Binding-site contacts:
Ligand atom C5 contacts residue GLN957 of chain 1.C at 4.3 Å.
Ligand atom C4 contacts residue ASN748 of chain 1.C at 4.2 Å.
Ligand atom O7 contacts residue ASN748 of chain 1.C at 3.0 Å (h-bond).
Ligand atom C7 contacts residue ASN748 of chain 1.C at 3.1 Å.
Ligand atom C3 contacts residue ASN748 of chain 1.C at 3.7 Å.
Ligand atom C8 contacts residue ASN748 of chain 1.C at 4.2 Å.
Ligand atom C2 contacts residue ASN748 of chain 1.C at 2.4 Å.
Ligand atom O6 contacts residue GLN957 of chain 1.C at 3.9 Å.
Ligand atom O5 contacts residue ASN748 of chain 1.C at 2.4 Å (h-bond).
Ligand atom C5 contacts residue ASN748 of chain 1.C at 3.6 Å.
Ligand atom C1 contacts residue ASN748 of chain 1.C at 1.4 Å.
Ligand atom N2 contacts residue ASN748 of chain 1.C at 2.8 Å (h-bond).
Ligand atom C6 contacts residue GLN957 of chain 1.C at 3.3 Å.

Sequence of chain 1.C:
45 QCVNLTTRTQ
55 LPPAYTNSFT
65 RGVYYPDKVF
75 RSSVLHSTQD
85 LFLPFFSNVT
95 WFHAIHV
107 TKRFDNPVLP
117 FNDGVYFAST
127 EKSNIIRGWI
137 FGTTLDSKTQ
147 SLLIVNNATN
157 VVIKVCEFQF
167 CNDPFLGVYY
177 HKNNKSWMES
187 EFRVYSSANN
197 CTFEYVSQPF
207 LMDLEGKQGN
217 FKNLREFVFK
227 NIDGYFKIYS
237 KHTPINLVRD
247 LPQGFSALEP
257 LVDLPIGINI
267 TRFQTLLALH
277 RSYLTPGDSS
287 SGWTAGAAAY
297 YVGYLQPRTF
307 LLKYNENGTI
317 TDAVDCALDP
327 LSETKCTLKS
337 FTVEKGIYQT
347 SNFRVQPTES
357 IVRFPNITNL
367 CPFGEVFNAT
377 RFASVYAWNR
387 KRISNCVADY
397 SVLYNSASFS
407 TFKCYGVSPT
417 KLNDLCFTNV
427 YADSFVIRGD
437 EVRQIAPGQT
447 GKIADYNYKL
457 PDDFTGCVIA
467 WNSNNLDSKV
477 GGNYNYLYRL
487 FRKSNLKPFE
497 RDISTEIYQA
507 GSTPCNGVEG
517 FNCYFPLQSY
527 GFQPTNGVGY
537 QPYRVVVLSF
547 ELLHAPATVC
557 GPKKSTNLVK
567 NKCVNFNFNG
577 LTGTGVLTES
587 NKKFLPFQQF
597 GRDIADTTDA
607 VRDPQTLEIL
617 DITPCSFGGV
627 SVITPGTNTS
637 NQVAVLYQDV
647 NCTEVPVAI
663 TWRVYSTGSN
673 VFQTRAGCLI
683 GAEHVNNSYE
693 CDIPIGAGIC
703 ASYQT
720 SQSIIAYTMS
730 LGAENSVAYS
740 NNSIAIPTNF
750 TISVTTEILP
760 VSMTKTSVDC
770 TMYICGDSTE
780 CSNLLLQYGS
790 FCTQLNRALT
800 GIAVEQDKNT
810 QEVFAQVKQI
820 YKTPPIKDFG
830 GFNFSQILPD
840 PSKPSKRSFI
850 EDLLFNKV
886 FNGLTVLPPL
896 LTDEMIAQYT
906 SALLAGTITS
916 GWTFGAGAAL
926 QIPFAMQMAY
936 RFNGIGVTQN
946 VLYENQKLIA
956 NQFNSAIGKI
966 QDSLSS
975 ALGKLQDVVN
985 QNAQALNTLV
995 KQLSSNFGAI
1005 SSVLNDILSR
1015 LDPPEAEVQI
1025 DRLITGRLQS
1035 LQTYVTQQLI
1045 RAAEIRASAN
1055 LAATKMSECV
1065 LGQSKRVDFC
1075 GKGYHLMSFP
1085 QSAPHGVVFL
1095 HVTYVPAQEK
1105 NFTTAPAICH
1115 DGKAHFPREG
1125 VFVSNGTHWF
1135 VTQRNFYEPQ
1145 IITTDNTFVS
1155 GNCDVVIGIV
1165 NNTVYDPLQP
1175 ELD

A small-molecule ligand and the protein it binds are described below.
Small molecule (SMILES): CC(=O)N[C@@H]1[C@@H](O)[C@H](O)[C@@H](CO)O[C@H]1O